A protein and the small-molecule ligand that binds it are described below.
Small molecule (SMILES): CC(C)C[C@H](NC(=O)[C@H](Cc1ccc(O)cc1)NC(=O)[C@H](CCC(N)=O)NC(=O)CN)C(=O)O

Sequence of chain 1.H:
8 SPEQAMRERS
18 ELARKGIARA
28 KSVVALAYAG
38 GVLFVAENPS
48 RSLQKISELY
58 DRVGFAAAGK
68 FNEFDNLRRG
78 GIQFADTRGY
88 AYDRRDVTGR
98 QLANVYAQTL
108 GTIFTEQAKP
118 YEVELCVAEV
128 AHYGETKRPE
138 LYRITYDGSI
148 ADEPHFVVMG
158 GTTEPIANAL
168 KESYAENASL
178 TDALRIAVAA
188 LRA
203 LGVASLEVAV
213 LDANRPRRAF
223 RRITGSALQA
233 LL

Sequence of chain 1.N:
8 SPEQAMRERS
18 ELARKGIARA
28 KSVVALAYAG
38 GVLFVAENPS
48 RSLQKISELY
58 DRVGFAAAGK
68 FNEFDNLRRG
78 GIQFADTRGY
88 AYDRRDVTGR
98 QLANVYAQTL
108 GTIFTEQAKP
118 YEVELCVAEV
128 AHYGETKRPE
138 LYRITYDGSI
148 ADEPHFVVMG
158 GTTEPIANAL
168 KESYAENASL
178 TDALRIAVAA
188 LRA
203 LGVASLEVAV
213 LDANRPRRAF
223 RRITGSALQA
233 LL

Binding-site contacts:
Ligand atom CZ contacts residue GLY23 of chain 1.H at 3.6 Å.
Ligand atom CD1 contacts residue ARG26 of chain 1.H at 3.4 Å.
Ligand atom CD contacts residue LYS67 of chain 1.H at 3.6 Å.
Ligand atom O contacts residue PHE68 of chain 1.H at 2.8 Å (h-bond).
Ligand atom CD1 contacts residue ALA27 of chain 1.H at 3.6 Å (hydrophobic).
Ligand atom CE1 contacts residue LYS67 of chain 1.H at 3.2 Å.
Ligand atom O contacts residue LYS28 of chain 1.H at 3.0 Å (salt-bridge).
Ligand atom CD1 contacts residue GLY66 of chain 1.H at 3.4 Å.
Ligand atom CD1 contacts residue LYS67 of chain 1.H at 3.4 Å.
Ligand atom NE2 contacts residue LYS67 of chain 1.H at 3.5 Å (salt-bridge).
Ligand atom CB contacts residue SER146 of chain 1.N at 3.7 Å.
Ligand atom CB contacts residue ALA27 of chain 1.H at 3.5 Å (hydrophobic).
Ligand atom CA contacts residue LYS67 of chain 1.H at 3.6 Å.
Ligand atom NE2 contacts residue GLY145 of chain 1.N at 3.3 Å (h-bond).
Ligand atom CB contacts residue ARG26 of chain 1.H at 3.2 Å.
Ligand atom CE1 contacts residue GLY23 of chain 1.H at 3.1 Å.
Ligand atom CD1 contacts residue PRO46 of chain 1.H at 3.7 Å (hydrophobic).
Ligand atom NE2 contacts residue ASN69 of chain 1.H at 3.0 Å (h-bond).
Ligand atom CG contacts residue LYS67 of chain 1.H at 3.2 Å.
Ligand atom CG contacts residue ARG26 of chain 1.H at 3.0 Å.
Ligand atom OE1 contacts residue ILE147 of chain 1.N at 3.1 Å (h-bond).
Ligand atom CD1 contacts residue SER47 of chain 1.H at 3.4 Å.
Ligand atom CD contacts residue PHE68 of chain 1.H at 3.5 Å (hydrophobic).
Ligand atom CD contacts residue GLY145 of chain 1.N at 3.1 Å.
Ligand atom O contacts residue LYS67 of chain 1.H at 3.1 Å.
Ligand atom CD2 contacts residue ARG26 of chain 1.H at 3.4 Å.
Ligand atom OE1 contacts residue SER146 of chain 1.N at 3.4 Å.
Ligand atom CD1 contacts residue GLY23 of chain 1.H at 3.4 Å.
Ligand atom OH contacts residue GLU119 of chain 1.H at 2.7 Å (salt-bridge).
Ligand atom OH contacts residue GLY23 of chain 1.H at 3.6 Å.
Ligand atom CE2 contacts residue ARG26 of chain 1.H at 3.1 Å.
Ligand atom OXT contacts residue ASN45 of chain 1.H at 3.0 Å (h-bond).
Ligand atom CB contacts residue LYS28 of chain 1.H at 3.4 Å.
Ligand atom NE2 contacts residue PHE68 of chain 1.H at 3.5 Å.
Ligand atom O contacts residue ALA27 of chain 1.H at 3.6 Å.
Ligand atom OXT contacts residue GLU44 of chain 1.H at 3.7 Å.
Ligand atom CA contacts residue LYS28 of chain 1.H at 3.5 Å.
Ligand atom OE1 contacts residue GLY145 of chain 1.N at 2.8 Å (h-bond).
Ligand atom CG contacts residue PHE68 of chain 1.H at 3.4 Å (hydrophobic).
Ligand atom O contacts residue GLY66 of chain 1.H at 3.4 Å (h-bond).